The protein below binds the small molecule below.
Small molecule (SMILES): O=C(O)C[C@@](O)(CF)CCO[P](=O)(O)OP(=O)(O)O

Sequence of chain 1.B:
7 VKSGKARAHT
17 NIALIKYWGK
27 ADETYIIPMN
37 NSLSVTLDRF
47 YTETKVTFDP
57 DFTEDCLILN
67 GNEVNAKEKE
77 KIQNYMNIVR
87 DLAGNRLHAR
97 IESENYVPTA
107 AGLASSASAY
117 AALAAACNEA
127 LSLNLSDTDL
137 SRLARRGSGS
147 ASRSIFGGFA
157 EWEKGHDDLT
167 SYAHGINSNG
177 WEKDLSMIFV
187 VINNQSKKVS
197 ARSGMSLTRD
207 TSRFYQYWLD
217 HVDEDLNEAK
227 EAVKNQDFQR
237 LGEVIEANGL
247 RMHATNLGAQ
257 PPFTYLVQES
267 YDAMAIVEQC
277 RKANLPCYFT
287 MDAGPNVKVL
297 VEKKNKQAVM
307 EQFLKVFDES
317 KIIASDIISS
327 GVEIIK

Binding-site contacts:
Ligand atom PAR contacts residue GLY145 of chain 1.B at 3.6 Å.
Ligand atom OAG contacts residue TYR23 of chain 1.B at 2.8 Å (h-bond).
Ligand atom CAP contacts residue ALA19 of chain 1.B at 3.3 Å (hydrophobic).
Ligand atom OAB contacts residue GLY145 of chain 1.B at 3.5 Å (h-bond).
Ligand atom OAH contacts residue SER146 of chain 1.B at 3.1 Å (h-bond).
Ligand atom CAL contacts residue TYR23 of chain 1.B at 3.7 Å (hydrophobic).
Ligand atom OAA contacts residue ARG149 of chain 1.B at 3.0 Å (salt-bridge).
Ligand atom CAM contacts residue TYR23 of chain 1.B at 3.5 Å (hydrophobic).
Ligand atom OAG contacts residue GLY145 of chain 1.B at 2.6 Å (h-bond).
Ligand atom OAA contacts residue ALA19 of chain 1.B at 3.1 Å.
Ligand atom OAF contacts residue LYS26 of chain 1.B at 3.0 Å (salt-bridge).
Ligand atom OAD contacts residue ARG149 of chain 1.B at 2.8 Å (salt-bridge).
Ligand atom CAM contacts residue ASP288 of chain 1.B at 3.7 Å.
Ligand atom FAI contacts residue ALA289 of chain 1.B at 3.1 Å.
Ligand atom OAC contacts residue SER112 of chain 1.B at 3.5 Å (h-bond).
Ligand atom OAE contacts residue ASP288 of chain 1.B at 3.7 Å.
Ligand atom PAR contacts residue SER144 of chain 1.B at 3.7 Å.
Ligand atom OAH contacts residue SER144 of chain 1.B at 3.4 Å (h-bond).
Ligand atom OAB contacts residue SER144 of chain 1.B at 2.5 Å (h-bond).
Ligand atom OAN contacts residue MET201 of chain 1.B at 3.0 Å.
Ligand atom OAC contacts residue SER144 of chain 1.B at 3.7 Å.
Ligand atom OAO contacts residue MET201 of chain 1.B at 3.6 Å.
Ligand atom CAP contacts residue ARG149 of chain 1.B at 3.4 Å.
Ligand atom OAG contacts residue SER144 of chain 1.B at 3.6 Å.
Ligand atom OAH contacts residue TYR23 of chain 1.B at 3.0 Å.
Ligand atom OAN contacts residue TYR23 of chain 1.B at 3.5 Å.
Ligand atom OAH contacts residue GLY145 of chain 1.B at 3.5 Å (h-bond).
Ligand atom CAQ contacts residue ASP288 of chain 1.B at 3.7 Å.
Ligand atom OAC contacts residue AGS1 of chain 1.F at 2.6 Å (h-bond).
Ligand atom OAD contacts residue ALA19 of chain 1.B at 3.8 Å.
Ligand atom CAJ contacts residue ASP288 of chain 1.B at 3.1 Å.
Ligand atom OAF contacts residue ARG198 of chain 1.B at 2.5 Å (salt-bridge).
Ligand atom PAS contacts residue TYR23 of chain 1.B at 3.6 Å.
Ligand atom FAI contacts residue ASP288 of chain 1.B at 3.5 Å.
Ligand atom PAR contacts residue ARG198 of chain 1.B at 3.5 Å.
Ligand atom FAI contacts residue TRP24 of chain 1.B at 3.5 Å.
Ligand atom OAD contacts residue SER146 of chain 1.B at 3.7 Å.
Ligand atom OAB contacts residue ARG198 of chain 1.B at 3.0 Å (salt-bridge).
Ligand atom OAA contacts residue TYR23 of chain 1.B at 3.1 Å.
Ligand atom OAN contacts residue ALA197 of chain 1.B at 3.5 Å.